A small-molecule ligand and the protein it binds are described below.
Small molecule (SMILES): CC(=O)N[C@@H]1[C@@H](O)[C@H](O)[C@@H](CO)O[C@H]1O

Sequence of chain 1.A:
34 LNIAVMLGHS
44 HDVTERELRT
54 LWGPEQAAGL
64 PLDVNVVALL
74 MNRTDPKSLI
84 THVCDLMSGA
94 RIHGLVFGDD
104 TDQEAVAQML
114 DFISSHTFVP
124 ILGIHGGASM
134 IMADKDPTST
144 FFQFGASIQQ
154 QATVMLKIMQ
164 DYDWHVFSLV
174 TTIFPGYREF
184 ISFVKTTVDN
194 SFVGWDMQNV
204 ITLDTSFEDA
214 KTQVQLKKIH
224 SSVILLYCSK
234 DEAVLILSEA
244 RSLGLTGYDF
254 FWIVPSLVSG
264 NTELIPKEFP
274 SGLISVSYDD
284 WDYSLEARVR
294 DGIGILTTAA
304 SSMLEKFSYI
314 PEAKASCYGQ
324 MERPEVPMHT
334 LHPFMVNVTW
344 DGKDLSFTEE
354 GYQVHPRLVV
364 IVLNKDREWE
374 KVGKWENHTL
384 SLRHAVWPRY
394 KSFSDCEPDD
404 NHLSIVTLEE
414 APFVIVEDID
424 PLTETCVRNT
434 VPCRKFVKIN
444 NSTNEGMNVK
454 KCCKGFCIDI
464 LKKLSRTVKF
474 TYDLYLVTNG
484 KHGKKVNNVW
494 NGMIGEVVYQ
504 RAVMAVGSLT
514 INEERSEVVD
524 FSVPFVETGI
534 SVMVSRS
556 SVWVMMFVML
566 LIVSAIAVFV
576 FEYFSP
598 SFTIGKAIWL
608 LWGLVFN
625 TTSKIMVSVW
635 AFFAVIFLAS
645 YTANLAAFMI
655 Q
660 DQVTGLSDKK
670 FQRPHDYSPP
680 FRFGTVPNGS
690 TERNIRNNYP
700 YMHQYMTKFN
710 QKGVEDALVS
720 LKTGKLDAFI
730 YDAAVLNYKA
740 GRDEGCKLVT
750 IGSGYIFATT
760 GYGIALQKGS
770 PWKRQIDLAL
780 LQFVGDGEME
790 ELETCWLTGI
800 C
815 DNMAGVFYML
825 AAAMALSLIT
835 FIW

Binding-site contacts:
Ligand atom C7 contacts residue ASN687 of chain 1.A at 3.2 Å.
Ligand atom N2 contacts residue ASN687 of chain 1.A at 2.9 Å (h-bond).
Ligand atom O5 contacts residue LYS487 of chain 1.A at 3.3 Å (salt-bridge).
Ligand atom O7 contacts residue ASN687 of chain 1.A at 3.2 Å (h-bond).
Ligand atom C4 contacts residue ASN687 of chain 1.A at 4.2 Å.
Ligand atom C2 contacts residue ASN687 of chain 1.A at 2.5 Å.
Ligand atom O5 contacts residue ASN687 of chain 1.A at 2.4 Å (h-bond).
Ligand atom C5 contacts residue ASN687 of chain 1.A at 3.7 Å.
Ligand atom C7 contacts residue PRO686 of chain 1.A at 4.3 Å (hydrophobic).
Ligand atom C8 contacts residue ASN687 of chain 1.A at 4.4 Å.
Ligand atom C6 contacts residue LYS487 of chain 1.A at 3.9 Å.
Ligand atom C5 contacts residue LYS487 of chain 1.A at 4.0 Å.
Ligand atom N2 contacts residue PRO686 of chain 1.A at 4.0 Å.
Ligand atom C1 contacts residue ASN687 of chain 1.A at 1.4 Å.
Ligand atom C3 contacts residue ASN687 of chain 1.A at 3.8 Å.
Ligand atom C1 contacts residue LYS487 of chain 1.A at 4.0 Å.
Ligand atom C8 contacts residue PRO686 of chain 1.A at 3.8 Å (hydrophobic).